Sequence of chain 1.C:
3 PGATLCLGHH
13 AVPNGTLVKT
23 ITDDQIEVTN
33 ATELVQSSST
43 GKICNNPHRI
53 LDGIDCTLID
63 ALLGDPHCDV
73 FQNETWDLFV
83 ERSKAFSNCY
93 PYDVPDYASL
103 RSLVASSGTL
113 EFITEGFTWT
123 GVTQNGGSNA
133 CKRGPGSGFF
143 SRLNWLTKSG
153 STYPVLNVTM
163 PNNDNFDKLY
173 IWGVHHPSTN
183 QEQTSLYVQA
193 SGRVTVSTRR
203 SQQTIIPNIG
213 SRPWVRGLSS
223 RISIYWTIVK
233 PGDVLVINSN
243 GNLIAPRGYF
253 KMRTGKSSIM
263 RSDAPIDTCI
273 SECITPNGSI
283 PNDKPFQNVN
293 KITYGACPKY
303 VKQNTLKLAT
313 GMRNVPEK

Binding-site contacts:
Ligand atom C2 contacts residue ASN159 of chain 1.C at 2.4 Å.
Ligand atom C8 contacts residue SER213 of chain 1.E at 3.2 Å.
Ligand atom N2 contacts residue SER213 of chain 1.E at 2.8 Å (h-bond).
Ligand atom C1 contacts residue ASN159 of chain 1.C at 1.4 Å.
Ligand atom C2 contacts residue SER213 of chain 1.E at 3.9 Å.
Ligand atom O6 contacts residue THR161 of chain 1.C at 3.5 Å.
Ligand atom O3 contacts residue TRP216 of chain 1.E at 4.4 Å.
Ligand atom C3 contacts residue SER213 of chain 1.E at 4.2 Å.
Ligand atom C3 contacts residue ASN159 of chain 1.C at 3.8 Å.
Ligand atom C5 contacts residue ASN159 of chain 1.C at 3.7 Å.
Ligand atom C7 contacts residue SER213 of chain 1.E at 3.4 Å.
Ligand atom C7 contacts residue ASN159 of chain 1.C at 3.5 Å.
Ligand atom N2 contacts residue ASN159 of chain 1.C at 2.9 Å (h-bond).
Ligand atom C1 contacts residue SER213 of chain 1.E at 4.2 Å.
Ligand atom O7 contacts residue ASN159 of chain 1.C at 3.4 Å (h-bond).
Ligand atom O4 contacts residue TRP216 of chain 1.E at 4.2 Å.
Ligand atom O5 contacts residue ASN159 of chain 1.C at 2.4 Å (h-bond).
Ligand atom C4 contacts residue ASN159 of chain 1.C at 4.2 Å.
Ligand atom C6 contacts residue THR161 of chain 1.C at 3.6 Å.

The protein below binds the small molecule below.
Small molecule (SMILES): CC(=O)N[C@@H]1[C@@H](O)[C@H](O)[C@@H](CO)O[C@H]1O

Sequence of chain 1.E:
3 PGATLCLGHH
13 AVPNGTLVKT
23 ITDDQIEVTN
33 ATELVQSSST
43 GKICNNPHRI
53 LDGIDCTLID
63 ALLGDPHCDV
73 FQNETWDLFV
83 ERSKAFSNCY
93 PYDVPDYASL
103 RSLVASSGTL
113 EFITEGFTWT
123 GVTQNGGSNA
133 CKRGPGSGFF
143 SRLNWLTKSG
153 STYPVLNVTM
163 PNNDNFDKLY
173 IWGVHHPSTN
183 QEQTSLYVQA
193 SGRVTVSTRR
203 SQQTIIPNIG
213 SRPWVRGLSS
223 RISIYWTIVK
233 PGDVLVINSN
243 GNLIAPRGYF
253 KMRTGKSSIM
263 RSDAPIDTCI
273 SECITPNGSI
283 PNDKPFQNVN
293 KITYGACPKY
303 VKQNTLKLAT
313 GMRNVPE